The small molecule below binds the protein below.
Small molecule (SMILES): O=P(O)(O)OC[C@H](O)CO

Binding-site contacts:
Ligand atom O1P contacts residue GLY145 of chain 1.B at 4.1 Å.
Ligand atom O1 contacts residue GLU139 of chain 1.B at 2.7 Å (salt-bridge).
Ligand atom O1 contacts residue HIS91 of chain 1.B at 3.0 Å (h-bond).
Ligand atom C1 contacts residue VAL197 of chain 1.B at 4.1 Å (hydrophobic).
Ligand atom O2 contacts residue GLU139 of chain 1.B at 2.3 Å (salt-bridge).
Ligand atom O2P contacts residue GLY145 of chain 1.B at 3.6 Å.
Ligand atom O3P contacts residue ILE144 of chain 1.B at 3.7 Å.
Ligand atom O2 contacts residue HIS91 of chain 1.B at 2.8 Å (h-bond).
Ligand atom C3 contacts residue ALA198 of chain 1.B at 4.0 Å (hydrophobic).
Ligand atom O3P contacts residue ALA176 of chain 1.B at 3.4 Å.
Ligand atom O2P contacts residue ALA198 of chain 1.B at 3.6 Å.
Ligand atom O3P contacts residue GLY145 of chain 1.B at 2.8 Å (h-bond).
Ligand atom C1 contacts residue ASN9 of chain 1.B at 4.0 Å.
Ligand atom C1 contacts residue HIS91 of chain 1.B at 4.0 Å.
Ligand atom C2 contacts residue LYS11 of chain 1.B at 3.5 Å.
Ligand atom O3P contacts residue GLY177 of chain 1.B at 2.8 Å (h-bond).
Ligand atom C2 contacts residue ALA198 of chain 1.B at 4.1 Å (hydrophobic).
Ligand atom C3 contacts residue ALA176 of chain 1.B at 4.0 Å (hydrophobic).
Ligand atom O1P contacts residue ILE144 of chain 1.B at 3.9 Å.
Ligand atom C3 contacts residue LYS11 of chain 1.B at 4.1 Å.
Ligand atom C2 contacts residue HIS91 of chain 1.B at 3.8 Å.
Ligand atom P contacts residue GLY177 of chain 1.B at 3.9 Å.
Ligand atom O2 contacts residue ILE144 of chain 1.B at 3.8 Å.
Ligand atom O2P contacts residue SER199 of chain 1.B at 2.6 Å (h-bond).
Ligand atom O4P contacts residue ALA198 of chain 1.B at 2.9 Å (h-bond).
Ligand atom O1P contacts residue ALA198 of chain 1.B at 3.6 Å.
Ligand atom C2 contacts residue GLU139 of chain 1.B at 3.1 Å.
Ligand atom C1 contacts residue GLU139 of chain 1.B at 3.2 Å.
Ligand atom P contacts residue GLY145 of chain 1.B at 3.7 Å.
Ligand atom O4P contacts residue GLY177 of chain 1.B at 3.9 Å.
Ligand atom O4P contacts residue SER199 of chain 1.B at 3.8 Å.
Ligand atom P contacts residue ALA198 of chain 1.B at 3.8 Å.
Ligand atom O1 contacts residue ASN9 of chain 1.B at 3.1 Å (h-bond).
Ligand atom O2 contacts residue LYS11 of chain 1.B at 3.1 Å (salt-bridge).
Ligand atom O4P contacts residue VAL197 of chain 1.B at 3.6 Å.
Ligand atom C3 contacts residue GLU139 of chain 1.B at 3.5 Å.
Ligand atom P contacts residue SER199 of chain 1.B at 3.7 Å.
Ligand atom O1P contacts residue LYS11 of chain 1.B at 3.5 Å (salt-bridge).
Ligand atom O1 contacts residue LEU196 of chain 1.B at 3.9 Å.
Ligand atom C1 contacts residue LEU196 of chain 1.B at 3.6 Å (hydrophobic).

Sequence of chain 1.B:
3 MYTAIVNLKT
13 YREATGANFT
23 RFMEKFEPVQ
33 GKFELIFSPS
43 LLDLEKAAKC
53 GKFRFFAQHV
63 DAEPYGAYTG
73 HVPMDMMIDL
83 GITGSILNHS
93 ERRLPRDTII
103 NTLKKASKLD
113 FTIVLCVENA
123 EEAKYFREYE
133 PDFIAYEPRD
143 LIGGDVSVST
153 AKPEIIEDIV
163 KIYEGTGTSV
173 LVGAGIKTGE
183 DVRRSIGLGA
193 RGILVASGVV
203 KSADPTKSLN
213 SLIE